Sequence of chain 2.A:
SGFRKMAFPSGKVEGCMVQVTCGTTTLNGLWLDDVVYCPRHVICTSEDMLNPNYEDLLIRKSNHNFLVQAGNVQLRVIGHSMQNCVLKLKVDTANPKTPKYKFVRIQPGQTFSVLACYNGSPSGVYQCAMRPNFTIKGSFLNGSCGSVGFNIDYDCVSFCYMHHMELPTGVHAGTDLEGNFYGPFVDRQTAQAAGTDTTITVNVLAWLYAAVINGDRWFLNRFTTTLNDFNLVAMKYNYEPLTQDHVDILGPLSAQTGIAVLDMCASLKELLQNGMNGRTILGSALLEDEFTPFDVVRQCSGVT

A protein and the small-molecule ligand that binds it are described below.
Small molecule (SMILES): Cc1ccncc1NC(=O)[C@@H](C)c1cc(Cl)cc(O[C@@H]2CC(=O)N2)c1

Sequence of chain 1.A:
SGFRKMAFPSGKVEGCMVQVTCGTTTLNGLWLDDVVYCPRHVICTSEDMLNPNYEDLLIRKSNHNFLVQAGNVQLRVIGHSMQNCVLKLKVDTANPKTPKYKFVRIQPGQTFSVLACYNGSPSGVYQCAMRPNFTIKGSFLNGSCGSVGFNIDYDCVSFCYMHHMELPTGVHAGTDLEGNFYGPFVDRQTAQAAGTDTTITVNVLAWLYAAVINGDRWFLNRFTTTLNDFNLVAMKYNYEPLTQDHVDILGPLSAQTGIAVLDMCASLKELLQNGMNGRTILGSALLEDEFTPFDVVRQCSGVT

Binding-site contacts:
Ligand atom N1 contacts residue SER144 of chain 1.A at 3.7 Å.
Ligand atom C4 contacts residue HIS163 of chain 1.A at 3.2 Å.
Ligand atom C12 contacts residue MET165 of chain 1.A at 3.2 Å (hydrophobic).
Ligand atom O2 contacts residue LEU167 of chain 1.A at 3.5 Å.
Ligand atom C16 contacts residue PRO168 of chain 1.A at 3.6 Å (hydrophobic).
Ligand atom C12 contacts residue ARG188 of chain 1.A at 3.4 Å.
Ligand atom C9 contacts residue MET165 of chain 1.A at 3.8 Å (hydrophobic).
Ligand atom O contacts residue GLU166 of chain 1.A at 3.4 Å (salt-bridge).
Ligand atom O1 contacts residue ARG188 of chain 1.A at 2.9 Å (salt-bridge).
Ligand atom N contacts residue GLU166 of chain 1.A at 3.5 Å (salt-bridge).
Ligand atom O2 contacts residue PRO168 of chain 1.A at 3.1 Å.
Ligand atom CL contacts residue MET49 of chain 1.A at 3.5 Å.
Ligand atom O2 contacts residue GLN192 of chain 1.A at 3.4 Å.
Ligand atom N1 contacts residue HIS163 of chain 1.A at 3.0 Å (h-bond).
Ligand atom C15 contacts residue GLU166 of chain 1.A at 3.4 Å.
Ligand atom C15 contacts residue MET165 of chain 1.A at 3.7 Å (hydrophobic).
Ligand atom C5 contacts residue LEU141 of chain 1.A at 3.6 Å (hydrophobic).
Ligand atom N1 contacts residue PHE140 of chain 1.A at 3.5 Å.
Ligand atom C16 contacts residue GLN192 of chain 1.A at 3.7 Å.
Ligand atom C4 contacts residue GLU166 of chain 1.A at 3.7 Å.
Ligand atom C10 contacts residue MET165 of chain 1.A at 3.5 Å (hydrophobic).
Ligand atom CL contacts residue HIS41 of chain 1.A at 3.4 Å.
Ligand atom O2 contacts residue THR190 of chain 1.A at 3.1 Å (h-bond).
Ligand atom C16 contacts residue THR190 of chain 1.A at 3.3 Å.
Ligand atom C2 contacts residue GLU166 of chain 1.A at 3.7 Å.
Ligand atom N2 contacts residue THR190 of chain 1.A at 3.2 Å (h-bond).
Ligand atom C11 contacts residue MET49 of chain 1.A at 3.4 Å (hydrophobic).
Ligand atom C15 contacts residue GLN192 of chain 1.A at 3.6 Å.
Ligand atom C6 contacts residue GLU166 of chain 1.A at 3.6 Å.
Ligand atom N contacts residue MET165 of chain 1.A at 3.8 Å.
Ligand atom C5 contacts residue GLU166 of chain 1.A at 3.4 Å.
Ligand atom CL contacts residue ASP187 of chain 1.A at 3.2 Å.
Ligand atom C10 contacts residue HIS164 of chain 1.A at 3.6 Å.
Ligand atom C5 contacts residue PHE140 of chain 1.A at 3.0 Å (hydrophobic).
Ligand atom N1 contacts residue LEU141 of chain 1.A at 3.7 Å.
Ligand atom C10 contacts residue MET49 of chain 1.A at 3.7 Å (hydrophobic).
Ligand atom C11 contacts residue MET165 of chain 1.A at 3.4 Å (hydrophobic).
Ligand atom C14 contacts residue GLU166 of chain 1.A at 3.3 Å.
Ligand atom C13 contacts residue ARG188 of chain 1.A at 3.5 Å.
Ligand atom O1 contacts residue GLN189 of chain 1.A at 3.4 Å.